This small molecule binds to this protein.
Small molecule (SMILES): CC(=O)N[C@@H]1[C@@H](O)[C@H](O)[C@@H](CO)O[C@H]1O

Sequence of chain 1.D:
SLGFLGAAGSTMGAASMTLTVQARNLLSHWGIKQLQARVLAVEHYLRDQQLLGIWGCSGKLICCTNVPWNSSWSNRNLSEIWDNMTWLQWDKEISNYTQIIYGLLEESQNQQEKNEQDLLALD

Binding-site contacts:
Ligand atom O6 contacts residue SER95 of chain 1.D at 3.1 Å (h-bond).
Ligand atom C5 contacts residue SER95 of chain 1.D at 4.4 Å.
Ligand atom C4 contacts residue ASN93 of chain 1.D at 4.3 Å.
Ligand atom N2 contacts residue ASN93 of chain 1.D at 2.9 Å (h-bond).
Ligand atom C1 contacts residue ASN93 of chain 1.D at 1.5 Å.
Ligand atom O7 contacts residue ASN93 of chain 1.D at 4.2 Å.
Ligand atom C2 contacts residue ASN93 of chain 1.D at 2.5 Å.
Ligand atom O5 contacts residue ASN93 of chain 1.D at 2.4 Å (h-bond).
Ligand atom C7 contacts residue ASN93 of chain 1.D at 3.7 Å.
Ligand atom C1 contacts residue SER95 of chain 1.D at 4.1 Å.
Ligand atom O5 contacts residue SER95 of chain 1.D at 3.8 Å.
Ligand atom C5 contacts residue ASN93 of chain 1.D at 3.8 Å.
Ligand atom C3 contacts residue ASN93 of chain 1.D at 3.9 Å.
Ligand atom C6 contacts residue SER95 of chain 1.D at 4.2 Å.